Binding-site contacts:
Ligand atom O1B contacts residue VAL22 of chain 1.A at 3.4 Å (h-bond).
Ligand atom PG contacts residue MG1 of chain 1.D at 3.2 Å.
Ligand atom N1 contacts residue ASP127 of chain 1.A at 3.3 Å (salt-bridge).
Ligand atom O2A contacts residue CYS26 of chain 1.A at 3.1 Å (h-bond).
Ligand atom O2G contacts residue LYS24 of chain 1.A at 2.9 Å (salt-bridge).
Ligand atom O1A contacts residue PHE40 of chain 1.A at 3.3 Å.
Ligand atom C5 contacts residue LYS125 of chain 1.A at 3.5 Å.
Ligand atom O2' contacts residue THR38 of chain 1.A at 3.3 Å.
Ligand atom O3' contacts residue THR38 of chain 1.A at 3.5 Å (h-bond).
Ligand atom O2G contacts residue SER20 of chain 1.A at 3.5 Å.
Ligand atom O2B contacts residue THR25 of chain 1.A at 2.8 Å (h-bond).
Ligand atom O3G contacts residue THR43 of chain 1.A at 2.9 Å (h-bond).
Ligand atom O2A contacts residue LYS24 of chain 1.A at 3.5 Å (salt-bridge).
Ligand atom O2G contacts residue GLY69 of chain 1.A at 2.9 Å (h-bond).
Ligand atom N3B contacts residue GLY21 of chain 1.A at 3.1 Å (h-bond).
Ligand atom O2A contacts residue THR25 of chain 1.A at 3.4 Å (h-bond).
Ligand atom O1G contacts residue SER42 of chain 1.A at 2.9 Å (h-bond).
Ligand atom O6 contacts residue ASN124 of chain 1.A at 3.4 Å (h-bond).
Ligand atom O6 contacts residue LYS125 of chain 1.A at 3.4 Å.
Ligand atom C5' contacts residue GLY21 of chain 1.A at 3.4 Å.
Ligand atom N2 contacts residue ASP127 of chain 1.A at 3.1 Å (salt-bridge).
Ligand atom C4 contacts residue LYS125 of chain 1.A at 3.4 Å.
Ligand atom O3' contacts residue PHE40 of chain 1.A at 3.1 Å.
Ligand atom O1B contacts residue GLY21 of chain 1.A at 3.4 Å (h-bond).
Ligand atom N9 contacts residue LYS125 of chain 1.A at 3.5 Å.
Ligand atom O6 contacts residue SER154 of chain 1.A at 3.4 Å.
Ligand atom C6 contacts residue LYS125 of chain 1.A at 3.3 Å.
Ligand atom O1G contacts residue SER20 of chain 1.A at 2.6 Å (h-bond).
Ligand atom O2' contacts residue ASN37 of chain 1.A at 3.1 Å (h-bond).
Ligand atom O1B contacts residue LYS24 of chain 1.A at 3.1 Å (salt-bridge).
Ligand atom O4' contacts residue LYS125 of chain 1.A at 3.4 Å (salt-bridge).
Ligand atom O1B contacts residue GLY23 of chain 1.A at 3.2 Å (h-bond).
Ligand atom N7 contacts residue ASN124 of chain 1.A at 3.2 Å (h-bond).
Ligand atom N2 contacts residue MET128 of chain 1.A at 3.0 Å (h-bond).
Ligand atom O2A contacts residue GLY23 of chain 1.A at 3.0 Å.
Ligand atom O6 contacts residue ALA155 of chain 1.A at 3.0 Å (h-bond).
Ligand atom O2B contacts residue MG1 of chain 1.D at 2.4 Å.
Ligand atom O2B contacts residue LYS24 of chain 1.A at 3.5 Å (salt-bridge).
Ligand atom O3A contacts residue GLY23 of chain 1.A at 3.0 Å (h-bond).
Ligand atom O3G contacts residue MG1 of chain 1.D at 1.9 Å.

Sequence of chain 1.A:
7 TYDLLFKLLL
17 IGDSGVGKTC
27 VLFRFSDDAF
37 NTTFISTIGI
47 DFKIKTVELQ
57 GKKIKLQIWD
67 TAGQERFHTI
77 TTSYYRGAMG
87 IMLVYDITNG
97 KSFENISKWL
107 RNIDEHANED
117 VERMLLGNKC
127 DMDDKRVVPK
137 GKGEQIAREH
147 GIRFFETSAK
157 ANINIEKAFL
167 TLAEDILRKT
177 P

This protein binds this small molecule.
Small molecule (SMILES): Nc1nc2c(ncn2[C@@H]2O[C@H](CO[P](=O)(O)O[P](=O)(O)NP(=O)(O)O)[C@@H](O)[C@H]2O)c(=O)[nH]1